Sequence of chain 1.C:
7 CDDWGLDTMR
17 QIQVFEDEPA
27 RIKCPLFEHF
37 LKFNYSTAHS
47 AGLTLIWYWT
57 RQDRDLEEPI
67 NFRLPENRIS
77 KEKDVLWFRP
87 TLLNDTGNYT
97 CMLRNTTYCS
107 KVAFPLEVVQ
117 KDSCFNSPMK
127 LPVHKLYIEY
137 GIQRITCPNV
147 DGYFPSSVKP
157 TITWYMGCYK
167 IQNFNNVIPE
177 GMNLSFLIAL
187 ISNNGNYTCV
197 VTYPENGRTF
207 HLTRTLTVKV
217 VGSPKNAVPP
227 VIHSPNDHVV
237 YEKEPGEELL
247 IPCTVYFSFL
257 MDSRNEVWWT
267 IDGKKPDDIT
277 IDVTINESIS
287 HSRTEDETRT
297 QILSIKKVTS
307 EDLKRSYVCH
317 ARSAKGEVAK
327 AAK

A small-molecule ligand and the protein it binds are described below.
Small molecule (SMILES): CC(=O)N[C@@H]1[C@@H](O)[C@H](O)[C@@H](CO)O[C@H]1O

Binding-site contacts:
Ligand atom O5 contacts residue TYR104 of chain 1.C at 3.7 Å.
Ligand atom O5 contacts residue ASN101 of chain 1.C at 2.3 Å (h-bond).
Ligand atom C3 contacts residue ASN101 of chain 1.C at 3.7 Å.
Ligand atom C7 contacts residue ASN101 of chain 1.C at 3.2 Å.
Ligand atom C5 contacts residue TYR104 of chain 1.C at 4.2 Å (hydrophobic).
Ligand atom C1 contacts residue LEU49 of chain 1.C at 4.1 Å (hydrophobic).
Ligand atom N2 contacts residue THR103 of chain 1.C at 4.3 Å.
Ligand atom C4 contacts residue ASN101 of chain 1.C at 4.0 Å.
Ligand atom O5 contacts residue LEU49 of chain 1.C at 4.0 Å.
Ligand atom C1 contacts residue TYR104 of chain 1.C at 4.0 Å (hydrophobic).
Ligand atom C1 contacts residue THR103 of chain 1.C at 4.2 Å.
Ligand atom N2 contacts residue ASN101 of chain 1.C at 2.8 Å (h-bond).
Ligand atom O7 contacts residue ASN101 of chain 1.C at 2.7 Å (h-bond).
Ligand atom C1 contacts residue ASN101 of chain 1.C at 1.4 Å.
Ligand atom C2 contacts residue ASN101 of chain 1.C at 2.3 Å.
Ligand atom C6 contacts residue TYR104 of chain 1.C at 4.0 Å (hydrophobic).
Ligand atom C5 contacts residue ASN101 of chain 1.C at 3.6 Å.
Ligand atom C8 contacts residue ASN101 of chain 1.C at 4.4 Å.